Sequence of chain 1.A:
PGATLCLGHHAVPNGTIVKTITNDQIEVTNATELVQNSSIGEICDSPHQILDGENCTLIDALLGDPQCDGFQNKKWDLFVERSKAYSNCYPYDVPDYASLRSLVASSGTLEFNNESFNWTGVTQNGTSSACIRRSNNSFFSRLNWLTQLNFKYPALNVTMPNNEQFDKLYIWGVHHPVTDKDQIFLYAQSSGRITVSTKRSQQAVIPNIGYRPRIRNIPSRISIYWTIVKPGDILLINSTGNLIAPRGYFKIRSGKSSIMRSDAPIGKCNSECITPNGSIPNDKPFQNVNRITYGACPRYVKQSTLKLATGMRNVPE

Binding-site contacts:
Ligand atom C8 contacts residue ASN30 of chain 1.A at 4.5 Å.
Ligand atom C6 contacts residue THR310 of chain 1.A at 4.1 Å.
Ligand atom O6 contacts residue THR310 of chain 1.A at 4.2 Å.
Ligand atom C4 contacts residue ASN30 of chain 1.A at 4.3 Å.
Ligand atom C7 contacts residue ASN30 of chain 1.A at 3.4 Å.
Ligand atom O7 contacts residue THR32 of chain 1.A at 4.1 Å.
Ligand atom C1 contacts residue THR310 of chain 1.A at 3.8 Å.
Ligand atom C8 contacts residue THR32 of chain 1.A at 3.7 Å.
Ligand atom O6 contacts residue LEU52 of chain 1.B at 3.4 Å.
Ligand atom C7 contacts residue THR32 of chain 1.A at 4.3 Å.
Ligand atom C3 contacts residue ASN30 of chain 1.A at 3.8 Å.
Ligand atom O5 contacts residue ASN30 of chain 1.A at 2.3 Å (h-bond).
Ligand atom C5 contacts residue ASN30 of chain 1.A at 3.7 Å.
Ligand atom O5 contacts residue THR310 of chain 1.A at 3.2 Å (h-bond).
Ligand atom N2 contacts residue ASN30 of chain 1.A at 2.9 Å (h-bond).
Ligand atom C6 contacts residue LEU52 of chain 1.B at 3.9 Å (hydrophobic).
Ligand atom C2 contacts residue ASN30 of chain 1.A at 2.5 Å.
Ligand atom C5 contacts residue THR310 of chain 1.A at 4.3 Å.
Ligand atom C1 contacts residue ASN30 of chain 1.A at 1.5 Å.
Ligand atom O7 contacts residue ASN30 of chain 1.A at 3.6 Å (h-bond).

This protein binds this small molecule.
Small molecule (SMILES): CC(=O)N[C@H]1[C@H](O[C@H]2[C@H](O)[C@@H](NC(C)=O)CO[C@@H]2CO)O[C@H](CO)[C@@H](O[C@@H]2O[C@H](CO)[C@@H](O)[C@H](O)[C@@H]2O)[C@@H]1O

Sequence of chain 1.B:
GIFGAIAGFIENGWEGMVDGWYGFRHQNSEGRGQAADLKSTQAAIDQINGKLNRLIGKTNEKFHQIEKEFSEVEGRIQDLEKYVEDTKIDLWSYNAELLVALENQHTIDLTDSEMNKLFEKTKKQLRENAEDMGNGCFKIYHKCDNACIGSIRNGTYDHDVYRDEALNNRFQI